Sequence of chain 1.C:
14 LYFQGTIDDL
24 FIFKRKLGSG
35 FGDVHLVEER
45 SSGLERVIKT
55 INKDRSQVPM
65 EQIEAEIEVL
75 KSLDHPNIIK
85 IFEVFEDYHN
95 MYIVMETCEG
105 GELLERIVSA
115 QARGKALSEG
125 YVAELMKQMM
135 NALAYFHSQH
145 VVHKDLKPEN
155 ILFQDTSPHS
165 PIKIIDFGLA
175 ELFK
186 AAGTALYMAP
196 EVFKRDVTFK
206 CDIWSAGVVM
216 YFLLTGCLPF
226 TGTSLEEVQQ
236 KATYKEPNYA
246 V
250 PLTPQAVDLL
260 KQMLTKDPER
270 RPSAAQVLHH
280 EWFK

The protein below binds the small molecule below.
Small molecule (SMILES): Nc1ncnc2c1ncn2[C@@H]1O[C@H](CO[P](=O)(O)O[P](=O)(O)NP(=O)(O)O)[C@@H](O)[C@H]1O

Binding-site contacts:
Ligand atom C3' contacts residue GLU106 of chain 1.C at 3.5 Å.
Ligand atom O5' contacts residue GLY31 of chain 1.C at 3.7 Å.
Ligand atom O3A contacts residue SER32 of chain 1.C at 3.9 Å.
Ligand atom O1A contacts residue MG1 of chain 1.Q at 3.1 Å.
Ligand atom O5' contacts residue LEU30 of chain 1.C at 3.9 Å.
Ligand atom N6 contacts residue ILE83 of chain 1.C at 3.6 Å.
Ligand atom C2 contacts residue CYS102 of chain 1.C at 3.2 Å (hydrophobic).
Ligand atom O3' contacts residue GLU106 of chain 1.C at 3.6 Å (salt-bridge).
Ligand atom O2' contacts residue GLU106 of chain 1.C at 3.3 Å (salt-bridge).
Ligand atom C4 contacts residue LEU156 of chain 1.C at 3.6 Å (hydrophobic).
Ligand atom C5' contacts residue GLY31 of chain 1.C at 3.6 Å.
Ligand atom C5 contacts residue LEU156 of chain 1.C at 3.6 Å (hydrophobic).
Ligand atom N6 contacts residue VAL51 of chain 1.C at 3.8 Å.
Ligand atom N6 contacts residue MET99 of chain 1.C at 3.4 Å (h-bond).
Ligand atom C2' contacts residue GLU106 of chain 1.C at 3.8 Å.
Ligand atom O1B contacts residue VAL38 of chain 1.C at 3.6 Å.
Ligand atom N3B contacts residue SER32 of chain 1.C at 3.3 Å (h-bond).
Ligand atom N1 contacts residue CYS102 of chain 1.C at 2.9 Å (h-bond).
Ligand atom N1 contacts residue VAL51 of chain 1.C at 3.5 Å.
Ligand atom N7 contacts residue ILE169 of chain 1.C at 3.9 Å.
Ligand atom N6 contacts residue GLU100 of chain 1.C at 2.9 Å (salt-bridge).
Ligand atom C6 contacts residue LEU156 of chain 1.C at 3.9 Å (hydrophobic).
Ligand atom C6 contacts residue VAL51 of chain 1.C at 3.7 Å (hydrophobic).
Ligand atom C8 contacts residue ILE169 of chain 1.C at 3.8 Å (hydrophobic).
Ligand atom O1B contacts residue SER32 of chain 1.C at 3.8 Å.
Ligand atom C5 contacts residue VAL51 of chain 1.C at 3.9 Å (hydrophobic).
Ligand atom N1 contacts residue GLU100 of chain 1.C at 3.9 Å.
Ligand atom O2G contacts residue MG1 of chain 1.Q at 3.2 Å.
Ligand atom O2' contacts residue LEU156 of chain 1.C at 3.5 Å.
Ligand atom N3B contacts residue GLY33 of chain 1.C at 3.7 Å.
Ligand atom O2A contacts residue MG1 of chain 1.Q at 3.6 Å.
Ligand atom C5' contacts residue LEU30 of chain 1.C at 3.1 Å (hydrophobic).
Ligand atom O2A contacts residue ASP170 of chain 1.C at 3.5 Å (salt-bridge).
Ligand atom PA contacts residue MG1 of chain 1.Q at 3.7 Å.
Ligand atom O2B contacts residue ASP170 of chain 1.C at 3.0 Å (salt-bridge).
Ligand atom O2B contacts residue MG1 of chain 1.Q at 2.7 Å.
Ligand atom O4' contacts residue LEU30 of chain 1.C at 3.4 Å.
Ligand atom N1 contacts residue THR101 of chain 1.C at 3.7 Å.
Ligand atom N3 contacts residue LEU156 of chain 1.C at 3.7 Å.
Ligand atom C6 contacts residue GLU100 of chain 1.C at 3.8 Å.